Sequence of chain 1.A:
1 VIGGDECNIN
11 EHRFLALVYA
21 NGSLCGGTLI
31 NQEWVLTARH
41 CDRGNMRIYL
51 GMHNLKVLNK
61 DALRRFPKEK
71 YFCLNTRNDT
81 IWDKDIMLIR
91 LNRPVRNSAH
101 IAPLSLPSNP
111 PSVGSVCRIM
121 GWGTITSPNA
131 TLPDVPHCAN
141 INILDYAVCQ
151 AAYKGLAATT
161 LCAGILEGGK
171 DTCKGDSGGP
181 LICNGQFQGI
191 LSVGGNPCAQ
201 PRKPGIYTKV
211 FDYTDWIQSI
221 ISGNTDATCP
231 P

Binding-site contacts:
Ligand atom O4 contacts residue ASN129 of chain 1.A at 3.0 Å (h-bond).
Ligand atom C3 contacts residue ASN129 of chain 1.A at 3.8 Å.
Ligand atom O5 contacts residue ASN129 of chain 1.A at 2.4 Å (h-bond).
Ligand atom C4 contacts residue PRO128 of chain 1.A at 4.4 Å (hydrophobic).
Ligand atom C4 contacts residue ASN129 of chain 1.A at 3.5 Å.
Ligand atom O4 contacts residue PRO128 of chain 1.A at 3.9 Å.
Ligand atom N2 contacts residue ASN129 of chain 1.A at 3.2 Å (h-bond).
Ligand atom C1 contacts residue ASN129 of chain 1.A at 1.4 Å.
Ligand atom O5 contacts residue PRO128 of chain 1.A at 4.1 Å.
Ligand atom O6 contacts residue PRO128 of chain 1.A at 4.0 Å.
Ligand atom C8 contacts residue ASN129 of chain 1.A at 3.7 Å.
Ligand atom C2 contacts residue ASN129 of chain 1.A at 2.8 Å.
Ligand atom C7 contacts residue ASN129 of chain 1.A at 4.0 Å.
Ligand atom C5 contacts residue PRO128 of chain 1.A at 3.6 Å (hydrophobic).
Ligand atom C6 contacts residue PRO128 of chain 1.A at 4.2 Å (hydrophobic).
Ligand atom C5 contacts residue ASN129 of chain 1.A at 3.4 Å.

This small molecule binds to this protein.
Small molecule (SMILES): CC(=O)N[C@@H]1[C@@H](O)[C@H](O)[C@@H](CO)O[C@H]1O